Sequence of chain 1.B:
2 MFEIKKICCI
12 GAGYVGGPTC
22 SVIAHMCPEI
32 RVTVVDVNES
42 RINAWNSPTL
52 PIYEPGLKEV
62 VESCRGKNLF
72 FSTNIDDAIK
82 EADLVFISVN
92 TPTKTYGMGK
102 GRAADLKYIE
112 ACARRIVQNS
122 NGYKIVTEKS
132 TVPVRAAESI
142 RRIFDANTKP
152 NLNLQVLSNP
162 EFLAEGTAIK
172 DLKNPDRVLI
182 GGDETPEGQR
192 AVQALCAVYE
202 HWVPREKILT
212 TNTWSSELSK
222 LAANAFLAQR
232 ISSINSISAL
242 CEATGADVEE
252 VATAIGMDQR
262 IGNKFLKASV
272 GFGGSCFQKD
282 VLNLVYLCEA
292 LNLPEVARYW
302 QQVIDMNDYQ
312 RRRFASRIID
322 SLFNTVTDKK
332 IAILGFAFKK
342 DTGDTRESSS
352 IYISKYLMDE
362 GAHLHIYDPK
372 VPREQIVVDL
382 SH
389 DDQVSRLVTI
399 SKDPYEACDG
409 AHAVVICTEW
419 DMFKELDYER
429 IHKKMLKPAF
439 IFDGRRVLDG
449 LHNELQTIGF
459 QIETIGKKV

Binding-site contacts:
Ligand atom O3D contacts residue PHE339 of chain 1.A at 2.9 Å (h-bond).
Ligand atom O3A contacts residue LYS340 of chain 1.A at 3.1 Å (salt-bridge).
Ligand atom O4' contacts residue LEU164 of chain 1.A at 3.0 Å (h-bond).
Ligand atom O'Q contacts residue LEU164 of chain 1.A at 3.6 Å (h-bond).
Ligand atom C5' contacts residue LEU164 of chain 1.A at 3.4 Å (hydrophobic).
Ligand atom C6' contacts residue CYS277 of chain 1.A at 3.2 Å (hydrophobic).
Ligand atom O3D contacts residue GLY274 of chain 1.A at 2.8 Å (h-bond).
Ligand atom O2' contacts residue ARG261 of chain 1.B at 3.1 Å (salt-bridge).
Ligand atom O4 contacts residue LYS268 of chain 1.A at 3.1 Å (salt-bridge).
Ligand atom O4D contacts residue ILE232 of chain 1.A at 3.5 Å.
Ligand atom C1' contacts residue PHE278 of chain 1.A at 3.6 Å (hydrophobic).
Ligand atom O2D contacts residue PHE339 of chain 1.A at 3.5 Å (h-bond).
Ligand atom O5' contacts residue CYS277 of chain 1.A at 3.4 Å.
Ligand atom O2A contacts residue PHE266 of chain 1.A at 3.4 Å.
Ligand atom C6' contacts residue LYS221 of chain 1.A at 3.5 Å.
Ligand atom O4 contacts residue LEU267 of chain 1.A at 3.5 Å (h-bond).
Ligand atom O2D contacts residue ARG443 of chain 1.A at 3.1 Å (salt-bridge).
Ligand atom O4 contacts residue PHE266 of chain 1.A at 3.2 Å.
Ligand atom C4D contacts residue GLY274 of chain 1.A at 3.2 Å.
Ligand atom C4' contacts residue LEU164 of chain 1.A at 3.5 Å (hydrophobic).
Ligand atom O4D contacts residue PHE273 of chain 1.A at 3.4 Å.
Ligand atom O'P contacts residue CYS277 of chain 1.A at 3.4 Å.
Ligand atom C3D contacts residue PHE339 of chain 1.A at 3.5 Å (hydrophobic).
Ligand atom O2A contacts residue PHE278 of chain 1.A at 3.2 Å.
Ligand atom O'P contacts residue ASN225 of chain 1.A at 2.7 Å (h-bond).
Ligand atom C4' contacts residue LYS221 of chain 1.A at 3.3 Å.
Ligand atom C5D contacts residue GLY274 of chain 1.A at 3.4 Å.
Ligand atom O4' contacts residue LYS221 of chain 1.A at 2.9 Å (salt-bridge).
Ligand atom O3' contacts residue ARG261 of chain 1.B at 3.1 Å (salt-bridge).
Ligand atom C6' contacts residue GLU162 of chain 1.A at 3.4 Å.
Ligand atom N1 contacts residue ILE232 of chain 1.A at 3.6 Å.
Ligand atom O2 contacts residue SER270 of chain 1.A at 2.9 Å (h-bond).
Ligand atom O'Q contacts residue GLU162 of chain 1.A at 2.6 Å (salt-bridge).
Ligand atom O'P contacts residue LYS221 of chain 1.A at 3.1 Å (salt-bridge).
Ligand atom O3D contacts residue PHE273 of chain 1.A at 3.6 Å.
Ligand atom N3 contacts residue LYS268 of chain 1.A at 3.0 Å (salt-bridge).
Ligand atom O4' contacts residue PHE163 of chain 1.A at 3.3 Å.
Ligand atom O2D contacts residue LYS340 of chain 1.A at 3.5 Å.
Ligand atom O2B contacts residue GLU166 of chain 1.A at 3.2 Å (salt-bridge).
Ligand atom O'Q contacts residue CYS277 of chain 1.A at 3.3 Å (h-bond).

This small molecule binds to this protein.
Small molecule (SMILES): O=C(O)[C@H]1O[C@H](O[P](=O)(O)O[P](=O)(O)OC[C@H]2O[C@@H](n3ccc(=O)[nH]c3=O)[C@H](O)[C@@H]2O)[C@H](O)[C@@H](O)[C@@H]1O

Sequence of chain 1.A:
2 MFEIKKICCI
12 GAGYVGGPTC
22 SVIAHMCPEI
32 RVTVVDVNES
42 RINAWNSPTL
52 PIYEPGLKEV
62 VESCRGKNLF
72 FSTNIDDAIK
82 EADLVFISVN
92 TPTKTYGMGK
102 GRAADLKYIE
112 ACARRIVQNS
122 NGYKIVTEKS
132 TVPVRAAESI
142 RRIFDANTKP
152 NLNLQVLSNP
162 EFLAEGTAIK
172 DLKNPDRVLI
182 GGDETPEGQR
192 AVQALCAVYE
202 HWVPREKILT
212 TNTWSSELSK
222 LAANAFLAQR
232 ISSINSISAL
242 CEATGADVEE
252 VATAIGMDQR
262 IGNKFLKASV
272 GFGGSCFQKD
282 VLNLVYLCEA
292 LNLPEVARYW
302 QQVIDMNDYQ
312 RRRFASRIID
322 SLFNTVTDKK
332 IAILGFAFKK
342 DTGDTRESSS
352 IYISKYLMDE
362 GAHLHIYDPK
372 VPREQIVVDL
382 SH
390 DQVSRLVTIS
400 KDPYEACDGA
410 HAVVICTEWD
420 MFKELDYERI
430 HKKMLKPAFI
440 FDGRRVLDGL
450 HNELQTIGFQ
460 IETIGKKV